Sequence of chain 1.F:
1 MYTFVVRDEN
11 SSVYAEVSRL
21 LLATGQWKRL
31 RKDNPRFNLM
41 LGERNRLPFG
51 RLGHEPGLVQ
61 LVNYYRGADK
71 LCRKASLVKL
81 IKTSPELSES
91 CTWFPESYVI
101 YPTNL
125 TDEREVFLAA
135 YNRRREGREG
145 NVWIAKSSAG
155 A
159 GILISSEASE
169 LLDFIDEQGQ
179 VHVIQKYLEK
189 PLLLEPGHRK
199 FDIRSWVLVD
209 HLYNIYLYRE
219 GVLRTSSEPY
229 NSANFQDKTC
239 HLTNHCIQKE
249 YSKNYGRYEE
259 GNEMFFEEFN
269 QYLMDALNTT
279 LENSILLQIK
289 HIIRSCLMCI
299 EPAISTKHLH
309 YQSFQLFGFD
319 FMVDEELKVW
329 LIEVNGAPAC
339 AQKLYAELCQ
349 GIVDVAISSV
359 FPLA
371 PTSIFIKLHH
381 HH

Binding-site contacts:
Ligand atom O1G contacts residue ARG202 of chain 1.F at 3.6 Å.
Ligand atom O2G contacts residue ASP318 of chain 1.F at 2.0 Å (salt-bridge).
Ligand atom N1 contacts residue LEU186 of chain 1.F at 3.0 Å (h-bond).
Ligand atom N1 contacts residue TYR185 of chain 1.F at 3.6 Å.
Ligand atom O2A contacts residue LYS74 of chain 1.F at 3.4 Å.
Ligand atom N7 contacts residue GLN183 of chain 1.F at 3.1 Å (h-bond).
Ligand atom C6 contacts residue GLN183 of chain 1.F at 3.6 Å.
Ligand atom O1B contacts residue LYS74 of chain 1.F at 3.2 Å (salt-bridge).
Ligand atom O2' contacts residue MET320 of chain 1.F at 3.7 Å.
Ligand atom N7 contacts residue LYS150 of chain 1.F at 2.8 Å (salt-bridge).
Ligand atom C8 contacts residue ILE148 of chain 1.F at 3.7 Å (hydrophobic).
Ligand atom C5 contacts residue GLN183 of chain 1.F at 3.6 Å.
Ligand atom N3 contacts residue LYS198 of chain 1.F at 2.8 Å (salt-bridge).
Ligand atom O2' contacts residue LYS198 of chain 1.F at 3.3 Å.
Ligand atom O3' contacts residue THR241 of chain 1.F at 2.0 Å (h-bond).
Ligand atom C3B contacts residue ASN242 of chain 1.F at 2.9 Å.
Ligand atom N6 contacts residue LYS184 of chain 1.F at 2.7 Å (salt-bridge).
Ligand atom O3G contacts residue GLU331 of chain 1.F at 1.9 Å (salt-bridge).
Ligand atom O1B contacts residue GLU331 of chain 1.F at 2.6 Å (salt-bridge).
Ligand atom O1G contacts residue ARG222 of chain 1.F at 3.3 Å (salt-bridge).
Ligand atom O2' contacts residue HIS239 of chain 1.F at 3.5 Å (h-bond).
Ligand atom PG contacts residue MG1 of chain 1.V at 3.7 Å.
Ligand atom N6 contacts residue GLN183 of chain 1.F at 2.9 Å (h-bond).
Ligand atom C3' contacts residue THR241 of chain 1.F at 3.4 Å.
Ligand atom O2G contacts residue GLU331 of chain 1.F at 3.2 Å (salt-bridge).
Ligand atom O2A contacts residue LYS150 of chain 1.F at 3.1 Å.
Ligand atom O2' contacts residue THR241 of chain 1.F at 3.6 Å.
Ligand atom PG contacts residue GLU331 of chain 1.F at 3.1 Å.
Ligand atom C8 contacts residue LYS150 of chain 1.F at 3.2 Å.
Ligand atom C2 contacts residue LYS198 of chain 1.F at 3.2 Å.
Ligand atom PG contacts residue ASP318 of chain 1.F at 3.3 Å.
Ligand atom O3G contacts residue MG1 of chain 1.V at 2.1 Å.
Ligand atom N3 contacts residue TYR185 of chain 1.F at 3.6 Å.
Ligand atom O1G contacts residue ASP318 of chain 1.F at 3.7 Å.
Ligand atom C5' contacts residue ASN242 of chain 1.F at 3.3 Å.
Ligand atom PB contacts residue MG1 of chain 1.V at 3.7 Å.
Ligand atom O1B contacts residue MG1 of chain 1.V at 2.6 Å.
Ligand atom C2 contacts residue TYR185 of chain 1.F at 3.6 Å (hydrophobic).
Ligand atom C2 contacts residue LEU186 of chain 1.F at 3.5 Å (hydrophobic).
Ligand atom O3G contacts residue ASN333 of chain 1.F at 2.7 Å (h-bond).

A small-molecule ligand and the protein it binds are described below.
Small molecule (SMILES): Nc1ncnc2c1ncn2[C@@H]1O[C@H](CO[P](=O)(O)O[P](=O)(O)CP(=O)(O)O)[C@@H](O)[C@H]1O